Sequence of chain 1.O:
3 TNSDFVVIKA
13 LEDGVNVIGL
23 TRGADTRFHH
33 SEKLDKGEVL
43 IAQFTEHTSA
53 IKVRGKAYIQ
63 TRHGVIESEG

A protein and the small-molecule ligand that binds it are described below.
Small molecule (SMILES): Nc1nc(=O)c2ncn([C@@H]3O[C@H](CO[P](=O)(O)O[C@H]4[C@@H](O)[C@H](n5cnc6c(N)ncnc65)O[C@@H]4CO[P](=O)(O)O[C@H]4[C@@H](O)[C@H](n5ccc(=O)[nH]c5=O)O[C@@H]4COP(=O)=O)[C@@H](OP(=O)=O)[C@H]3O)c2[nH]1

Binding-site contacts:
Ligand atom N6 contacts residue GLU34 of chain 1.O at 3.7 Å.
Ligand atom C2 contacts residue PHE30 of chain 1.P at 3.7 Å (hydrophobic).
Ligand atom C6 contacts residue GLU34 of chain 1.O at 3.6 Å.
Ligand atom O4 contacts residue GLY16 of chain 1.O at 2.7 Å (h-bond).
Ligand atom O6 contacts residue ARG56 of chain 1.P at 3.0 Å (salt-bridge).
Ligand atom C2 contacts residue LYS35 of chain 1.O at 3.6 Å.
Ligand atom OP2 contacts residue LYS35 of chain 1.O at 3.3 Å.
Ligand atom N2 contacts residue HIS32 of chain 1.O at 3.5 Å.
Ligand atom C6 contacts residue LYS35 of chain 1.O at 3.7 Å.
Ligand atom C2' contacts residue PHE30 of chain 1.P at 3.8 Å (hydrophobic).
Ligand atom N7 contacts residue PHE30 of chain 1.P at 3.3 Å.
Ligand atom N2 contacts residue THR28 of chain 1.P at 3.6 Å.
Ligand atom OP1 contacts residue LYS35 of chain 1.O at 3.6 Å.
Ligand atom O6 contacts residue PHE30 of chain 1.P at 3.5 Å.
Ligand atom N3 contacts residue ASP37 of chain 1.O at 2.8 Å (salt-bridge).
Ligand atom N1 contacts residue GLU34 of chain 1.O at 2.8 Å (salt-bridge).
Ligand atom C8 contacts residue PHE30 of chain 1.P at 3.7 Å (hydrophobic).
Ligand atom O4 contacts residue LEU36 of chain 1.O at 3.7 Å.
Ligand atom C2 contacts residue GLU34 of chain 1.O at 3.5 Å.
Ligand atom N1 contacts residue GLU34 of chain 1.O at 3.3 Å (salt-bridge).
Ligand atom C4 contacts residue PHE30 of chain 1.P at 3.6 Å (hydrophobic).
Ligand atom N2 contacts residue GLU34 of chain 1.O at 2.6 Å (salt-bridge).
Ligand atom C4 contacts residue ASP37 of chain 1.O at 3.2 Å.
Ligand atom O6 contacts residue GLU34 of chain 1.O at 3.6 Å (salt-bridge).
Ligand atom O4 contacts residue ASP37 of chain 1.O at 2.9 Å (salt-bridge).
Ligand atom O2 contacts residue ASP37 of chain 1.O at 3.3 Å (salt-bridge).
Ligand atom C2 contacts residue GLU34 of chain 1.O at 3.7 Å.
Ligand atom C2 contacts residue SER33 of chain 1.O at 3.2 Å.
Ligand atom O2' contacts residue ARG29 of chain 1.P at 3.4 Å.
Ligand atom N3 contacts residue PHE30 of chain 1.P at 3.8 Å.
Ligand atom C5 contacts residue PHE30 of chain 1.P at 3.2 Å (hydrophobic).
Ligand atom C6 contacts residue GLU34 of chain 1.O at 3.6 Å.
Ligand atom O2' contacts residue PHE30 of chain 1.P at 2.9 Å (h-bond).
Ligand atom N1 contacts residue PHE30 of chain 1.P at 3.5 Å.
Ligand atom N1 contacts residue LYS35 of chain 1.O at 2.9 Å (salt-bridge).
Ligand atom C6 contacts residue PHE30 of chain 1.P at 3.2 Å (hydrophobic).
Ligand atom N6 contacts residue LYS54 of chain 1.P at 3.3 Å (salt-bridge).
Ligand atom O6 contacts residue LYS54 of chain 1.P at 3.1 Å (salt-bridge).
Ligand atom C5' contacts residue LYS35 of chain 1.O at 3.6 Å.
Ligand atom N6 contacts residue LYS35 of chain 1.O at 2.8 Å (salt-bridge).

Sequence of chain 1.P:
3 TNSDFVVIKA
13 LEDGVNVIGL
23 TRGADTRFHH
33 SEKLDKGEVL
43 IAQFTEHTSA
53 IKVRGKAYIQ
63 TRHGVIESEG